Binding-site contacts:
Ligand atom N2 contacts residue ASN1074 of chain 1.C at 2.9 Å (h-bond).
Ligand atom O4 contacts residue ALA706 of chain 1.C at 4.3 Å.
Ligand atom O5 contacts residue ASN1074 of chain 1.C at 2.4 Å (h-bond).
Ligand atom O7 contacts residue ASN1074 of chain 1.C at 4.4 Å.
Ligand atom C4 contacts residue ALA706 of chain 1.C at 3.8 Å (hydrophobic).
Ligand atom O3 contacts residue ALA706 of chain 1.C at 2.9 Å.
Ligand atom C5 contacts residue ASN1074 of chain 1.C at 3.7 Å.
Ligand atom O6 contacts residue GLU1072 of chain 1.C at 3.6 Å.
Ligand atom C2 contacts residue ASN1074 of chain 1.C at 2.5 Å.
Ligand atom C6 contacts residue ASN1074 of chain 1.C at 4.2 Å.
Ligand atom C1 contacts residue ASN1074 of chain 1.C at 1.4 Å.
Ligand atom C8 contacts residue ASN1074 of chain 1.C at 3.8 Å.
Ligand atom C4 contacts residue ASN1074 of chain 1.C at 4.3 Å.
Ligand atom C2 contacts residue ALA706 of chain 1.C at 4.1 Å (hydrophobic).
Ligand atom C3 contacts residue ALA706 of chain 1.C at 3.8 Å (hydrophobic).
Ligand atom O6 contacts residue ASN1074 of chain 1.C at 4.0 Å.
Ligand atom C7 contacts residue ASN1074 of chain 1.C at 3.5 Å.
Ligand atom C3 contacts residue ASN1074 of chain 1.C at 3.8 Å.
Ligand atom C6 contacts residue GLU1072 of chain 1.C at 4.5 Å.

Sequence of chain 1.C:
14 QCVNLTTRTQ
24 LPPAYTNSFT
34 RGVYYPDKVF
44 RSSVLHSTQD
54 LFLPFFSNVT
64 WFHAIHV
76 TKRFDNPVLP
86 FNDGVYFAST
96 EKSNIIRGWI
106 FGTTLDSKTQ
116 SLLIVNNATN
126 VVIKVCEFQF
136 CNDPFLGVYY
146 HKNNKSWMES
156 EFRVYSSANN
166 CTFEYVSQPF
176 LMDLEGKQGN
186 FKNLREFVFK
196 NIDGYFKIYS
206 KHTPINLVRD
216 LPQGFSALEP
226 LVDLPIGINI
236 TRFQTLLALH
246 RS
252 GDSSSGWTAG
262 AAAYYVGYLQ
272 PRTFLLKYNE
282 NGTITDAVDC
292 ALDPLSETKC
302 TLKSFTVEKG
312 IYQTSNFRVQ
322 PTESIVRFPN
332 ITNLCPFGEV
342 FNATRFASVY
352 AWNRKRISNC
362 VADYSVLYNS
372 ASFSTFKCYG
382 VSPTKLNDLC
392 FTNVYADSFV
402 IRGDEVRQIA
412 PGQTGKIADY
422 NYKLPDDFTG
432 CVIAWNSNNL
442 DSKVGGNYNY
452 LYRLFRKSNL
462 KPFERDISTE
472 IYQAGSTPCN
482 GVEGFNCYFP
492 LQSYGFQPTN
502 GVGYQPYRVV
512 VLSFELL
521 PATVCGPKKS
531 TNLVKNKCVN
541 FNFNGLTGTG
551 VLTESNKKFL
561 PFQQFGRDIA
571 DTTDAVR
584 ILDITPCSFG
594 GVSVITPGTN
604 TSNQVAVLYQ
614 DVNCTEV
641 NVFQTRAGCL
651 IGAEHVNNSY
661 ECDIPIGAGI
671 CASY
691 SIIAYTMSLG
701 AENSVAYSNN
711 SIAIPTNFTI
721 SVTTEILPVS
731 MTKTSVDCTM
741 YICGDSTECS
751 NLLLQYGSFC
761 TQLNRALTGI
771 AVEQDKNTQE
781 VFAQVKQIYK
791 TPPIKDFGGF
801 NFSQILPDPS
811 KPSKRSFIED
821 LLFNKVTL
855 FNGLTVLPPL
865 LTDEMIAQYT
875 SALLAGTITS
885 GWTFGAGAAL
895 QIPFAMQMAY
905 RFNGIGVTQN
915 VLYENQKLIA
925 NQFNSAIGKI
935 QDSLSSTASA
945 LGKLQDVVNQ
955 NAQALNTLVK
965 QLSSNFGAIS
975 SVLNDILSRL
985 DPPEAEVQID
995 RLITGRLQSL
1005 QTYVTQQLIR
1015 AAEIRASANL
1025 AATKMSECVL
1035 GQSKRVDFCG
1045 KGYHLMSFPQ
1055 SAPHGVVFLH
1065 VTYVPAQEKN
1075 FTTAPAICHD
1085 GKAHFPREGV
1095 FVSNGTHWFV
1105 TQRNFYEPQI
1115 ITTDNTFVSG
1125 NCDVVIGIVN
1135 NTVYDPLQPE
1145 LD

The protein below binds the small molecule below.
Small molecule (SMILES): CC(=O)N[C@@H]1[C@@H](O)[C@H](O)[C@@H](CO)O[C@H]1O